A protein and the small-molecule ligand that binds it are described below.
Small molecule (SMILES): CC(=O)N[C@@H]1[C@@H](O)[C@H](O)[C@@H](CO)O[C@H]1O

Sequence of chain 1.B:
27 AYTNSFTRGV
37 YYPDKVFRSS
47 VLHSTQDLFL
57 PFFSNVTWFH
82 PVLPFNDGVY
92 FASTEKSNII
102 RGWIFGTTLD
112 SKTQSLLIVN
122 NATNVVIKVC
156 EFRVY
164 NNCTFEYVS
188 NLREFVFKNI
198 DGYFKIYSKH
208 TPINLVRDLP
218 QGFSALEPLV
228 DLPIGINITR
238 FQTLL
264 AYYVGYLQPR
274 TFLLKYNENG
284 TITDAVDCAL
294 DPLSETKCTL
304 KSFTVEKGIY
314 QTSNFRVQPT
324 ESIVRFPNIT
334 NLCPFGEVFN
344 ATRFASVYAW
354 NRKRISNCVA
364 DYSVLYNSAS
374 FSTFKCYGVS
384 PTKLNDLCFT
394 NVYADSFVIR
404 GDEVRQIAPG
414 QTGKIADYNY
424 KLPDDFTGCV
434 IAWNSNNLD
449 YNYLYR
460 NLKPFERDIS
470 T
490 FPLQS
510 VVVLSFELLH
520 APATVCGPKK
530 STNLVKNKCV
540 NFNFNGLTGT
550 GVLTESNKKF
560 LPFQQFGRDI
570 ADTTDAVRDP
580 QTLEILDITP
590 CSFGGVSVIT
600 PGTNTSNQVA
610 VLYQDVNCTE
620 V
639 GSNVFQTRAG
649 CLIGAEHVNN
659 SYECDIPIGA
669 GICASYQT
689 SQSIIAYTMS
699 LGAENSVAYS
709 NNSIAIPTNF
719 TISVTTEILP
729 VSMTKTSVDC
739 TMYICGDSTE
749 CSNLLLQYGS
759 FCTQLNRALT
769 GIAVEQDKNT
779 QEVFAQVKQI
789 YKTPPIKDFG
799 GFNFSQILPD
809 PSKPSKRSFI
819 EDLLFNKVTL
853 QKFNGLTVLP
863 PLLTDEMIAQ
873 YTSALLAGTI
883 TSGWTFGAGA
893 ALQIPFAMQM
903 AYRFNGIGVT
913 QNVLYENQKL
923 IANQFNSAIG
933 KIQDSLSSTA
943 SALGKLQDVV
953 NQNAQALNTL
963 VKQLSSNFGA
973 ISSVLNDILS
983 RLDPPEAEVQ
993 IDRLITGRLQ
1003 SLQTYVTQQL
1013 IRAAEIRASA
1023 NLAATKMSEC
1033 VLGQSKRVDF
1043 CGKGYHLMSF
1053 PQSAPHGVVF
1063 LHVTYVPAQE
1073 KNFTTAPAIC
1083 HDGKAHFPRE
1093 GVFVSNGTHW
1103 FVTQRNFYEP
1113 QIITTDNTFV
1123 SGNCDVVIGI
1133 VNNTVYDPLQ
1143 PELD

Binding-site contacts:
Ligand atom C2 contacts residue ASN616 of chain 1.B at 2.4 Å.
Ligand atom C7 contacts residue ASN616 of chain 1.B at 4.1 Å.
Ligand atom O5 contacts residue THR618 of chain 1.B at 3.7 Å.
Ligand atom C1 contacts residue ASN616 of chain 1.B at 1.4 Å.
Ligand atom O5 contacts residue ASN616 of chain 1.B at 2.3 Å (h-bond).
Ligand atom C4 contacts residue ASN616 of chain 1.B at 4.2 Å.
Ligand atom N2 contacts residue ASN616 of chain 1.B at 3.0 Å (h-bond).
Ligand atom C5 contacts residue ASN616 of chain 1.B at 3.6 Å.
Ligand atom C5 contacts residue THR618 of chain 1.B at 4.3 Å.
Ligand atom C1 contacts residue THR618 of chain 1.B at 3.7 Å.
Ligand atom C8 contacts residue GLN644 of chain 1.B at 4.4 Å.
Ligand atom C3 contacts residue ASN616 of chain 1.B at 3.8 Å.